Sequence of chain 36.B:
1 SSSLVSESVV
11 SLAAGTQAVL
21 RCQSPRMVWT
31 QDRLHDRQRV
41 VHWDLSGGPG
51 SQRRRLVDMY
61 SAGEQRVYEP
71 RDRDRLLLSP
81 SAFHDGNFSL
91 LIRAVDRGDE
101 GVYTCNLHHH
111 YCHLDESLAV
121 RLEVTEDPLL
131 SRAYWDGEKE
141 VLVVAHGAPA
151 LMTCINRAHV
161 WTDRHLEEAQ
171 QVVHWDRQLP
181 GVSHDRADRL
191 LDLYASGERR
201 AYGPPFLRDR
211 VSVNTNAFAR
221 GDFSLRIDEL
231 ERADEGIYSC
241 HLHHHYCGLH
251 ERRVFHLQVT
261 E

Binding-site contacts:
Ligand atom C4 contacts residue LEU151 of chain 36.B at 4.4 Å (hydrophobic).
Ligand atom C5 contacts residue SER89 of chain 36.B at 4.3 Å.
Ligand atom C4 contacts residue ASN87 of chain 36.B at 4.2 Å.
Ligand atom O5 contacts residue SER79 of chain 36.B at 4.4 Å.
Ligand atom C7 contacts residue ASN87 of chain 36.B at 3.6 Å.
Ligand atom C3 contacts residue ASN87 of chain 36.B at 3.7 Å.
Ligand atom O5 contacts residue SER89 of chain 36.B at 4.1 Å.
Ligand atom C5 contacts residue ASN87 of chain 36.B at 3.7 Å.
Ligand atom C1 contacts residue SER89 of chain 36.B at 4.5 Å.
Ligand atom O7 contacts residue ASN87 of chain 36.B at 3.9 Å.
Ligand atom C1 contacts residue ASN87 of chain 36.B at 1.4 Å.
Ligand atom O5 contacts residue ASN87 of chain 36.B at 2.3 Å (h-bond).
Ligand atom O4 contacts residue LEU151 of chain 36.B at 3.7 Å.
Ligand atom C5 contacts residue LEU151 of chain 36.B at 4.1 Å (hydrophobic).
Ligand atom O7 contacts residue ASP85 of chain 36.B at 4.3 Å.
Ligand atom O6 contacts residue LEU151 of chain 36.B at 3.4 Å.
Ligand atom C6 contacts residue LEU151 of chain 36.B at 3.8 Å (hydrophobic).
Ligand atom C2 contacts residue ASN87 of chain 36.B at 2.4 Å.
Ligand atom N2 contacts residue ASN87 of chain 36.B at 2.9 Å (h-bond).

This small molecule binds to this protein.
Small molecule (SMILES): CC(=O)N[C@@H]1[C@@H](O)[C@H](O)[C@@H](CO)O[C@H]1O